The protein below binds the small molecule below.
Small molecule (SMILES): CC(=O)N[C@H]1[C@H](O[C@H]2[C@H](O)[C@@H](NC(C)=O)CO[C@@H]2CO)O[C@H](CO)[C@@H](O[C@@H]2O[C@H](CO)[C@@H](O)[C@H](O)[C@@H]2O)[C@@H]1O

Binding-site contacts:
Ligand atom C3 contacts residue ASN380 of chain 1.A at 3.8 Å.
Ligand atom N2 contacts residue ASP329 of chain 1.A at 4.3 Å.
Ligand atom N2 contacts residue GLN322 of chain 1.A at 4.0 Å.
Ligand atom N2 contacts residue ASN380 of chain 1.A at 2.9 Å (h-bond).
Ligand atom C8 contacts residue ASP329 of chain 1.A at 3.7 Å.
Ligand atom N2 contacts residue VAL328 of chain 1.A at 3.3 Å (h-bond).
Ligand atom O5 contacts residue LEU325 of chain 1.A at 3.4 Å.
Ligand atom O4 contacts residue SER326 of chain 1.A at 3.3 Å (h-bond).
Ligand atom O7 contacts residue ASN380 of chain 1.A at 3.3 Å (h-bond).
Ligand atom O2 contacts residue SER326 of chain 1.A at 4.2 Å.
Ligand atom C5 contacts residue SER326 of chain 1.A at 3.7 Å.
Ligand atom C2 contacts residue ASN380 of chain 1.A at 2.5 Å.
Ligand atom C4 contacts residue SER326 of chain 1.A at 4.0 Å.
Ligand atom O5 contacts residue ASN380 of chain 1.A at 2.4 Å (h-bond).
Ligand atom C7 contacts residue GLN322 of chain 1.A at 3.6 Å.
Ligand atom C6 contacts residue SER326 of chain 1.A at 3.8 Å.
Ligand atom O3 contacts residue VAL328 of chain 1.A at 3.5 Å (h-bond).
Ligand atom O7 contacts residue GLN322 of chain 1.A at 2.7 Å (h-bond).
Ligand atom O5 contacts residue THR384 of chain 1.A at 3.7 Å.
Ligand atom C4 contacts residue ASN380 of chain 1.A at 4.3 Å.
Ligand atom O6 contacts residue ASN380 of chain 1.A at 4.2 Å.
Ligand atom C5 contacts residue THR384 of chain 1.A at 4.1 Å.
Ligand atom O6 contacts residue LEU325 of chain 1.A at 4.3 Å.
Ligand atom O6 contacts residue SER326 of chain 1.A at 3.7 Å.
Ligand atom C5 contacts residue LEU325 of chain 1.A at 4.1 Å (hydrophobic).
Ligand atom O6 contacts residue THR384 of chain 1.A at 2.7 Å (h-bond).
Ligand atom O3 contacts residue GLN322 of chain 1.A at 4.1 Å.
Ligand atom C3 contacts residue GLN322 of chain 1.A at 4.3 Å.
Ligand atom C6 contacts residue LEU325 of chain 1.A at 3.7 Å (hydrophobic).
Ligand atom C2 contacts residue GLN322 of chain 1.A at 3.5 Å.
Ligand atom C1 contacts residue LEU325 of chain 1.A at 4.0 Å (hydrophobic).
Ligand atom C6 contacts residue THR384 of chain 1.A at 3.5 Å.
Ligand atom C3 contacts residue VAL328 of chain 1.A at 3.1 Å (hydrophobic).
Ligand atom C7 contacts residue ASN380 of chain 1.A at 3.2 Å.
Ligand atom C2 contacts residue VAL328 of chain 1.A at 3.7 Å (hydrophobic).
Ligand atom C4 contacts residue VAL328 of chain 1.A at 4.3 Å (hydrophobic).
Ligand atom C1 contacts residue VAL328 of chain 1.A at 4.2 Å (hydrophobic).
Ligand atom C5 contacts residue ASN380 of chain 1.A at 3.7 Å.
Ligand atom C3 contacts residue SER326 of chain 1.A at 4.3 Å.
Ligand atom C1 contacts residue ASN380 of chain 1.A at 1.4 Å.

Sequence of chain 1.A:
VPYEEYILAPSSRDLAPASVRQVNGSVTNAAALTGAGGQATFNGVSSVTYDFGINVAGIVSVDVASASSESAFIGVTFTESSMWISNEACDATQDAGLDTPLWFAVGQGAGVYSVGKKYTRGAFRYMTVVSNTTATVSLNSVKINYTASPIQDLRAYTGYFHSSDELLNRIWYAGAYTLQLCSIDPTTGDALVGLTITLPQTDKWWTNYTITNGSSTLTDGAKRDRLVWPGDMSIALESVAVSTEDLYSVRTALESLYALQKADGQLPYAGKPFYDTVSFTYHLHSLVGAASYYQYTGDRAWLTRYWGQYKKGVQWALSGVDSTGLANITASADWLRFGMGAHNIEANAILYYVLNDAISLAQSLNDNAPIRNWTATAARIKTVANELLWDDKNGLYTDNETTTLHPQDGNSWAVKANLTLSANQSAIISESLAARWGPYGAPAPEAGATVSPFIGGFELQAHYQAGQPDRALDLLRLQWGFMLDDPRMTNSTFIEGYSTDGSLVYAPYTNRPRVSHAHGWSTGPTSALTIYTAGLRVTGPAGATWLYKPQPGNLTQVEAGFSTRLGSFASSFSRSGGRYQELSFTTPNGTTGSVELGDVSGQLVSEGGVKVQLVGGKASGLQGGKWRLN